The small molecule below binds the protein below.
Small molecule (SMILES): CC(=O)N[C@@H]1[C@@H](O)[C@H](O)[C@@H](CO)O[C@H]1O

Sequence of chain 1.C:
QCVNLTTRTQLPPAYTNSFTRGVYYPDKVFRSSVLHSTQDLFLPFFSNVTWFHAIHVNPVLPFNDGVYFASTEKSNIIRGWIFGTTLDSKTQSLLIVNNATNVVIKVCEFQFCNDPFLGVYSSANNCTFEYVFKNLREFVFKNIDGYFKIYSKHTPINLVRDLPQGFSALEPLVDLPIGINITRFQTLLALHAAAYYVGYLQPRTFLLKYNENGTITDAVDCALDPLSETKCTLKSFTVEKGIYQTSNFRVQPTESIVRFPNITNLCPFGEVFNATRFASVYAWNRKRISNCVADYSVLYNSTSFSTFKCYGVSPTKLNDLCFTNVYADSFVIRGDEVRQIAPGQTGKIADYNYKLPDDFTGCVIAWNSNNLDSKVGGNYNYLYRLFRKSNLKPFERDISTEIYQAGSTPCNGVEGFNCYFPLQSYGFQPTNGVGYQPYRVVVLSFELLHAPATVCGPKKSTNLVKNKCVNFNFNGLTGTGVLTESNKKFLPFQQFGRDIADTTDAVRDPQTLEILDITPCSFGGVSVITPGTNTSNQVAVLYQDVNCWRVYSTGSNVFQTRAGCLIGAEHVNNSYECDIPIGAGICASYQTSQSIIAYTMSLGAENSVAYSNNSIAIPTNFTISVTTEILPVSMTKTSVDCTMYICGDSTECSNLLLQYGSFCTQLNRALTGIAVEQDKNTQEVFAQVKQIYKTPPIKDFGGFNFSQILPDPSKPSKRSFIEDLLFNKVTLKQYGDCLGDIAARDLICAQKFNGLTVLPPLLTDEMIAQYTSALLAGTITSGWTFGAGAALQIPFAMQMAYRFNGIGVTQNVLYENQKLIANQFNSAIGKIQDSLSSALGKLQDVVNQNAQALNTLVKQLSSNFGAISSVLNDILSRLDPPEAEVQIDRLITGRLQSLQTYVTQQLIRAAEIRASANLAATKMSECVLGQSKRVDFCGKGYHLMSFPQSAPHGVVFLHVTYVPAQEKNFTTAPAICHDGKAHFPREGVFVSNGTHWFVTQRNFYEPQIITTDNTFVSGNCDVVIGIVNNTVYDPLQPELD

Binding-site contacts:
Ligand atom C4 contacts residue ASN343 of chain 1.C at 4.2 Å.
Ligand atom C1 contacts residue ASN343 of chain 1.C at 1.4 Å.
Ligand atom C2 contacts residue ASN343 of chain 1.C at 2.4 Å.
Ligand atom N2 contacts residue ASN343 of chain 1.C at 2.8 Å (h-bond).
Ligand atom C7 contacts residue SER371 of chain 1.C at 4.4 Å.
Ligand atom C5 contacts residue ASN343 of chain 1.C at 3.7 Å.
Ligand atom C3 contacts residue ASN343 of chain 1.C at 3.8 Å.
Ligand atom O7 contacts residue SER371 of chain 1.C at 3.2 Å (h-bond).
Ligand atom C8 contacts residue ASN343 of chain 1.C at 3.4 Å.
Ligand atom O5 contacts residue ASN343 of chain 1.C at 2.4 Å (h-bond).
Ligand atom O7 contacts residue ASN343 of chain 1.C at 4.2 Å.
Ligand atom C7 contacts residue ASN343 of chain 1.C at 3.3 Å.